Sequence of chain 1.B:
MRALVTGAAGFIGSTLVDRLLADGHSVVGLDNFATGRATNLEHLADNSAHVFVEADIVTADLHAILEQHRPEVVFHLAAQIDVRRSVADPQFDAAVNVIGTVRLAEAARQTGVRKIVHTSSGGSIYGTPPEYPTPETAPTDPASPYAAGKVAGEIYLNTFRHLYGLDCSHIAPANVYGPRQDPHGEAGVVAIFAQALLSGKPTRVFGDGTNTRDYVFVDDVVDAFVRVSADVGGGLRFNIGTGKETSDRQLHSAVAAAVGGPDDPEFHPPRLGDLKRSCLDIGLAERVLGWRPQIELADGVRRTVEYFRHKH

A protein and the small-molecule ligand that binds it are described below.
Small molecule (SMILES): O=c1ccn([C@@H]2O[C@H](CO[P](=O)(O)O[P](=O)(O)O[C@H]3O[C@H](CO)[C@@H](O)[C@H](O)[C@H]3O)[C@@H](O)[C@H]2O)c(=O)[nH]1

Binding-site contacts:
Ligand atom C1C contacts residue GDU1 of chain 1.J at 0.0 Å.
Ligand atom C4' contacts residue GDU1 of chain 1.J at 0.5 Å.
Ligand atom O2C contacts residue GDU1 of chain 1.J at 0.0 Å (h-bond).
Ligand atom O5C contacts residue GDU1 of chain 1.J at 0.0 Å (h-bond).
Ligand atom O2B contacts residue GDU1 of chain 1.J at 0.3 Å (h-bond).
Ligand atom O4 contacts residue GDU1 of chain 1.J at 0.0 Å (h-bond).
Ligand atom O5' contacts residue GDU1 of chain 1.J at 2.1 Å (h-bond).
Ligand atom C3' contacts residue GDU1 of chain 1.J at 0.8 Å.
Ligand atom C1' contacts residue GDU1 of chain 1.J at 1.4 Å.
Ligand atom PB contacts residue GDU1 of chain 1.J at 0.2 Å.
Ligand atom O2' contacts residue GDU1 of chain 1.J at 1.1 Å (h-bond).
Ligand atom C6 contacts residue GDU1 of chain 1.J at 0.0 Å.
Ligand atom O3B contacts residue GDU1 of chain 1.J at 0.4 Å (h-bond).
Ligand atom PA contacts residue GDU1 of chain 1.J at 0.0 Å.
Ligand atom O3A contacts residue GDU1 of chain 1.J at 0.1 Å (h-bond).
Ligand atom O2 contacts residue GDU1 of chain 1.J at 0.0 Å (h-bond).
Ligand atom O3' contacts residue GDU1 of chain 1.J at 0.1 Å (h-bond).
Ligand atom O4C contacts residue GDU1 of chain 1.J at 0.0 Å (h-bond).
Ligand atom O4' contacts residue TYR146 of chain 1.B at 2.6 Å (h-bond).
Ligand atom N1 contacts residue GDU1 of chain 1.J at 0.0 Å (h-bond).
Ligand atom C3C contacts residue GDU1 of chain 1.J at 0.0 Å.
Ligand atom C5 contacts residue GDU1 of chain 1.J at 0.0 Å.
Ligand atom O4' contacts residue GDU1 of chain 1.J at 0.3 Å (h-bond).
Ligand atom C5' contacts residue GDU1 of chain 1.J at 1.3 Å.
Ligand atom O2A contacts residue GDU1 of chain 1.J at 0.0 Å (h-bond).
Ligand atom O6' contacts residue SER121 of chain 1.B at 2.6 Å (h-bond).
Ligand atom O1B contacts residue GDU1 of chain 1.J at 0.1 Å (h-bond).
Ligand atom C4 contacts residue GDU1 of chain 1.J at 0.0 Å.
Ligand atom C5C contacts residue GDU1 of chain 1.J at 0.0 Å.
Ligand atom C2C contacts residue GDU1 of chain 1.J at 0.0 Å.
Ligand atom O6' contacts residue GDU1 of chain 1.J at 2.5 Å (h-bond).
Ligand atom N3 contacts residue GDU1 of chain 1.J at 0.0 Å (h-bond).
Ligand atom C6' contacts residue GDU1 of chain 1.J at 2.6 Å.
Ligand atom O3C contacts residue ASP248 of chain 1.B at 2.7 Å (salt-bridge).
Ligand atom O3C contacts residue GDU1 of chain 1.J at 0.0 Å (h-bond).
Ligand atom C2' contacts residue GDU1 of chain 1.J at 0.3 Å.
Ligand atom C4C contacts residue GDU1 of chain 1.J at 0.0 Å.
Ligand atom C2 contacts residue GDU1 of chain 1.J at 0.0 Å.
Ligand atom O1A contacts residue GDU1 of chain 1.J at 0.1 Å (h-bond).
Ligand atom O4' contacts residue SER121 of chain 1.B at 2.7 Å (h-bond).